Binding-site contacts:
Ligand atom C3 contacts residue GLY78 of chain 1.C at 4.3 Å.
Ligand atom C1 contacts residue GLY78 of chain 1.C at 4.2 Å.
Ligand atom C2 contacts residue ARG77 of chain 1.C at 4.4 Å.
Ligand atom C4 contacts residue ARG77 of chain 1.C at 4.4 Å.
Ligand atom O10 contacts residue THR291 of chain 1.C at 4.4 Å.
Ligand atom C6 contacts residue ASN93 of chain 1.C at 3.7 Å.
Ligand atom O4 contacts residue GLY78 of chain 1.C at 3.1 Å.
Ligand atom N5 contacts residue TYR72 of chain 1.C at 3.1 Å (h-bond).
Ligand atom C1 contacts residue ARG77 of chain 1.C at 3.3 Å.
Ligand atom O6 contacts residue ASN93 of chain 1.C at 3.4 Å (h-bond).
Ligand atom C1 contacts residue TYR72 of chain 1.C at 4.3 Å (hydrophobic).
Ligand atom C10 contacts residue TYR72 of chain 1.C at 4.0 Å (hydrophobic).
Ligand atom C6 contacts residue TYR72 of chain 1.C at 3.9 Å (hydrophobic).
Ligand atom C3 contacts residue ARG77 of chain 1.C at 4.2 Å.
Ligand atom O10 contacts residue ASN293 of chain 1.C at 4.5 Å.
Ligand atom O1A contacts residue GLY78 of chain 1.C at 3.8 Å.
Ligand atom O4 contacts residue HIS298 of chain 1.C at 3.2 Å (h-bond).
Ligand atom O1A contacts residue TYR72 of chain 1.C at 3.6 Å.
Ligand atom C5 contacts residue TYR72 of chain 1.C at 3.6 Å (hydrophobic).
Ligand atom O9 contacts residue ARG77 of chain 1.C at 3.8 Å.
Ligand atom O4 contacts residue THR291 of chain 1.C at 3.3 Å.
Ligand atom C3 contacts residue HIS298 of chain 1.C at 3.5 Å.
Ligand atom O4 contacts residue TYR72 of chain 1.C at 3.8 Å.
Ligand atom O1A contacts residue ARG77 of chain 1.C at 3.0 Å (salt-bridge).
Ligand atom O4 contacts residue ARG289 of chain 1.C at 4.5 Å.
Ligand atom C11 contacts residue ASP85 of chain 1.D at 4.0 Å.
Ligand atom C4 contacts residue HIS298 of chain 1.C at 3.8 Å.
Ligand atom O8 contacts residue ARG77 of chain 1.C at 3.6 Å (salt-bridge).
Ligand atom O1A contacts residue HIS298 of chain 1.C at 4.3 Å.
Ligand atom C4 contacts residue GLY78 of chain 1.C at 3.2 Å.
Ligand atom C3 contacts residue GLY78 of chain 1.C at 3.9 Å.
Ligand atom C4 contacts residue TYR72 of chain 1.C at 3.4 Å (hydrophobic).
Ligand atom O4 contacts residue ASN80 of chain 1.C at 4.3 Å.
Ligand atom O1B contacts residue ARG77 of chain 1.C at 2.7 Å (salt-bridge).
Ligand atom O4 contacts residue ILE79 of chain 1.C at 3.7 Å.
Ligand atom O3 contacts residue GLY78 of chain 1.C at 3.4 Å.
Ligand atom C11 contacts residue TYR72 of chain 1.C at 4.3 Å (hydrophobic).
Ligand atom C2 contacts residue GLY78 of chain 1.C at 4.1 Å.
Ligand atom O1B contacts residue TYR72 of chain 1.C at 4.4 Å.
Ligand atom O3 contacts residue VAL296 of chain 1.C at 4.4 Å.

Sequence of chain 1.D:
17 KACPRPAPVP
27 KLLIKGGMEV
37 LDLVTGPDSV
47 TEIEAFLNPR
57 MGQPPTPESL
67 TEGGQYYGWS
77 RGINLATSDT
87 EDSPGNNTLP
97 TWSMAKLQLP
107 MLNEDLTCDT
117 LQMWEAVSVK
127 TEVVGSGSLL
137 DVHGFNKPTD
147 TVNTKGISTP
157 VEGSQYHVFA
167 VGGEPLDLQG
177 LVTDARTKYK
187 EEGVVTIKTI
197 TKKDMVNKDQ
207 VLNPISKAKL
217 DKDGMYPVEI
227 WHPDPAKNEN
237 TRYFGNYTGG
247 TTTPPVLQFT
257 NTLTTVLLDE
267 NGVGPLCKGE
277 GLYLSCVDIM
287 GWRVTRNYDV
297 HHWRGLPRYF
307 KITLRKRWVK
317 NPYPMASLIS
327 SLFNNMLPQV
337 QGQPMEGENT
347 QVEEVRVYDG

Sequence of chain 1.C:
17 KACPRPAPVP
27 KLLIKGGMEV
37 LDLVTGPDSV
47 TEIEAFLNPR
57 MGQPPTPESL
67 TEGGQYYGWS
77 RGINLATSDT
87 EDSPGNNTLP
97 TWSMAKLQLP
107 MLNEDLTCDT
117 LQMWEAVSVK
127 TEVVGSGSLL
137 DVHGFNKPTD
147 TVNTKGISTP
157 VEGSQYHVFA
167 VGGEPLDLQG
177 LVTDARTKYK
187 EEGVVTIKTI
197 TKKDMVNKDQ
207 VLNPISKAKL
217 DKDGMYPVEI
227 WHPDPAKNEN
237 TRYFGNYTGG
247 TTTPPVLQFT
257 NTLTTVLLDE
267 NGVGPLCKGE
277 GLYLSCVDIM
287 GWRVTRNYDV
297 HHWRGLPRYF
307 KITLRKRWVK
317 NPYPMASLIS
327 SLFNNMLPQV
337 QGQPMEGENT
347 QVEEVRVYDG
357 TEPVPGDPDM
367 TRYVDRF

The protein below binds the small molecule below.
Small molecule (SMILES): CC(=O)N[C@H]1[C@H]([C@H](O)[C@H](O)CO)O[C@@](O[C@H]2[C@@H](O)[C@@H](CO)O[C@@H](O[C@H]3[C@H](O)[C@@H](O)[C@H](O)O[C@@H]3CO)[C@@H]2O)(C(=O)O)C[C@@H]1O